Binding-site contacts:
Ligand atom C26 contacts residue MET40 of chain 1.A at 3.8 Å (hydrophobic).
Ligand atom C25 contacts residue LEU41 of chain 1.A at 3.9 Å (hydrophobic).
Ligand atom C25 contacts residue TYR410 of chain 1.A at 3.9 Å (hydrophobic).
Ligand atom C06 contacts residue PHE288 of chain 1.A at 3.8 Å (hydrophobic).
Ligand atom C05 contacts residue HEM1 of chain 1.C at 3.7 Å.
Ligand atom C26 contacts residue TYR410 of chain 1.A at 3.5 Å (hydrophobic).
Ligand atom N02 contacts residue TRP291 of chain 1.A at 2.9 Å (h-bond).
Ligand atom C06 contacts residue VAL271 of chain 1.A at 3.4 Å (hydrophobic).
Ligand atom C12 contacts residue VAL271 of chain 1.A at 3.7 Å (hydrophobic).
Ligand atom C02 contacts residue GLU296 of chain 1.A at 3.4 Å.
Ligand atom C09 contacts residue GLU296 of chain 1.A at 3.6 Å.
Ligand atom N01 contacts residue GLU296 of chain 1.A at 2.6 Å (salt-bridge).
Ligand atom C15 contacts residue HEM1 of chain 1.C at 4.1 Å.
Ligand atom C14 contacts residue HEM1 of chain 1.C at 3.5 Å.
Ligand atom C03 contacts residue HEM1 of chain 1.C at 3.2 Å.
Ligand atom CL contacts residue TRP10 of chain 1.B at 3.4 Å.
Ligand atom C02 contacts residue HEM1 of chain 1.C at 3.8 Å.
Ligand atom C26 contacts residue TRP382 of chain 1.A at 4.0 Å (hydrophobic).
Ligand atom C25 contacts residue MET40 of chain 1.A at 3.6 Å (hydrophobic).
Ligand atom C10 contacts residue GLU296 of chain 1.A at 3.5 Å.
Ligand atom N02 contacts residue TYR292 of chain 1.A at 3.8 Å.
Ligand atom C08 contacts residue HEM1 of chain 1.C at 3.6 Å.
Ligand atom C04 contacts residue HEM1 of chain 1.C at 3.1 Å.
Ligand atom C26 contacts residue HEM1 of chain 1.C at 3.9 Å.
Ligand atom C09 contacts residue HEM1 of chain 1.C at 3.2 Å.
Ligand atom C06 contacts residue HEM1 of chain 1.C at 3.4 Å.
Ligand atom C07 contacts residue VAL271 of chain 1.A at 3.2 Å (hydrophobic).
Ligand atom C15 contacts residue TRP382 of chain 1.A at 4.1 Å (hydrophobic).
Ligand atom N02 contacts residue GLU296 of chain 1.A at 2.8 Å (salt-bridge).
Ligand atom C05 contacts residue VAL271 of chain 1.A at 4.0 Å (hydrophobic).
Ligand atom C09 contacts residue VAL271 of chain 1.A at 4.1 Å (hydrophobic).
Ligand atom N01 contacts residue HEM1 of chain 1.C at 4.1 Å.
Ligand atom N02 contacts residue PRO269 of chain 1.A at 3.7 Å.
Ligand atom C11 contacts residue HEM1 of chain 1.C at 3.1 Å.
Ligand atom C07 contacts residue HEM1 of chain 1.C at 3.6 Å.
Ligand atom N02 contacts residue HEM1 of chain 1.C at 3.9 Å.
Ligand atom C02 contacts residue TRP291 of chain 1.A at 4.0 Å (hydrophobic).
Ligand atom C24 contacts residue LEU41 of chain 1.A at 4.1 Å (hydrophobic).
Ligand atom C10 contacts residue HEM1 of chain 1.C at 3.8 Å.
Ligand atom C08 contacts residue VAL271 of chain 1.A at 3.6 Å (hydrophobic).

A small-molecule ligand and the protein it binds are described below.
Small molecule (SMILES): Nc1ccc2ccc(CCNCCc3cccc(Cl)c3)cc2n1

Sequence of chain 1.B:
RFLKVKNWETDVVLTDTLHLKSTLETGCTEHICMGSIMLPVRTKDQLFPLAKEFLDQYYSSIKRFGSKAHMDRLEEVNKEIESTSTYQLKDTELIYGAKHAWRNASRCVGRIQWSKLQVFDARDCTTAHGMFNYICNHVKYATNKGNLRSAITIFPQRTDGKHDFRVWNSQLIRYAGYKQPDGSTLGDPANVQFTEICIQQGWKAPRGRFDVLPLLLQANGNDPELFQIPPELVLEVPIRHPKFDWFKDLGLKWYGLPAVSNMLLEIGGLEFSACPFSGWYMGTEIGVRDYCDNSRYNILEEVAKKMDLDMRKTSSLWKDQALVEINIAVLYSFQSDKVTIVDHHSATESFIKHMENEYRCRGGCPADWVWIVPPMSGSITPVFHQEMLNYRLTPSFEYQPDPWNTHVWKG

Sequence of chain 1.A:
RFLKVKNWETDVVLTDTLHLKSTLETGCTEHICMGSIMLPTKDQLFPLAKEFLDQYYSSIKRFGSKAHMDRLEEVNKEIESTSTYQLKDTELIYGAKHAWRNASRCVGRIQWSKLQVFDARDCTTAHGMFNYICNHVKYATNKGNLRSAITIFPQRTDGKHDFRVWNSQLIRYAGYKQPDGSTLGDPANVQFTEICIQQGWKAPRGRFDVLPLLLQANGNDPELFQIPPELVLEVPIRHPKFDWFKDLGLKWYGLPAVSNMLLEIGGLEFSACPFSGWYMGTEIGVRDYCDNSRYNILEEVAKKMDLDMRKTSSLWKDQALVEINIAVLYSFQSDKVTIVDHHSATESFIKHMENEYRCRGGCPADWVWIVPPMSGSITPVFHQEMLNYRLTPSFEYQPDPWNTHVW